Binding-site contacts:
Ligand atom C5 contacts residue ASN384 of chain 1.B at 2.9 Å.
Ligand atom C1 contacts residue GLN380 of chain 1.B at 4.2 Å.
Ligand atom O7 contacts residue ASN384 of chain 1.B at 4.2 Å.
Ligand atom O7 contacts residue GLN380 of chain 1.B at 3.5 Å.
Ligand atom C2 contacts residue GLN380 of chain 1.B at 4.4 Å.
Ligand atom C5 contacts residue SER386 of chain 1.B at 4.5 Å.
Ligand atom C3 contacts residue ASN384 of chain 1.B at 3.7 Å.
Ligand atom C2 contacts residue ASN384 of chain 1.B at 2.5 Å.
Ligand atom O6 contacts residue SER386 of chain 1.B at 3.6 Å.
Ligand atom O5 contacts residue ASN384 of chain 1.B at 1.5 Å (h-bond).
Ligand atom O5 contacts residue GLN380 of chain 1.B at 4.0 Å.
Ligand atom O5 contacts residue ILE387 of chain 1.B at 3.5 Å.
Ligand atom C6 contacts residue GLU390 of chain 1.B at 3.7 Å.
Ligand atom O7 contacts residue LYS379 of chain 1.B at 4.1 Å.
Ligand atom N2 contacts residue ASN384 of chain 1.B at 3.4 Å (h-bond).
Ligand atom O6 contacts residue GLU390 of chain 1.B at 3.0 Å (salt-bridge).
Ligand atom O6 contacts residue ILE387 of chain 1.B at 4.0 Å.
Ligand atom C5 contacts residue ILE387 of chain 1.B at 4.0 Å (hydrophobic).
Ligand atom C6 contacts residue SER386 of chain 1.B at 4.4 Å.
Ligand atom C1 contacts residue ASN384 of chain 1.B at 1.4 Å.
Ligand atom C6 contacts residue ASN384 of chain 1.B at 4.0 Å.
Ligand atom C4 contacts residue ASN384 of chain 1.B at 3.8 Å.
Ligand atom C6 contacts residue ILE387 of chain 1.B at 3.5 Å (hydrophobic).
Ligand atom C6 contacts residue TYR376 of chain 1.B at 4.3 Å (hydrophobic).
Ligand atom C7 contacts residue ASN384 of chain 1.B at 4.0 Å.

Sequence of chain 1.B:
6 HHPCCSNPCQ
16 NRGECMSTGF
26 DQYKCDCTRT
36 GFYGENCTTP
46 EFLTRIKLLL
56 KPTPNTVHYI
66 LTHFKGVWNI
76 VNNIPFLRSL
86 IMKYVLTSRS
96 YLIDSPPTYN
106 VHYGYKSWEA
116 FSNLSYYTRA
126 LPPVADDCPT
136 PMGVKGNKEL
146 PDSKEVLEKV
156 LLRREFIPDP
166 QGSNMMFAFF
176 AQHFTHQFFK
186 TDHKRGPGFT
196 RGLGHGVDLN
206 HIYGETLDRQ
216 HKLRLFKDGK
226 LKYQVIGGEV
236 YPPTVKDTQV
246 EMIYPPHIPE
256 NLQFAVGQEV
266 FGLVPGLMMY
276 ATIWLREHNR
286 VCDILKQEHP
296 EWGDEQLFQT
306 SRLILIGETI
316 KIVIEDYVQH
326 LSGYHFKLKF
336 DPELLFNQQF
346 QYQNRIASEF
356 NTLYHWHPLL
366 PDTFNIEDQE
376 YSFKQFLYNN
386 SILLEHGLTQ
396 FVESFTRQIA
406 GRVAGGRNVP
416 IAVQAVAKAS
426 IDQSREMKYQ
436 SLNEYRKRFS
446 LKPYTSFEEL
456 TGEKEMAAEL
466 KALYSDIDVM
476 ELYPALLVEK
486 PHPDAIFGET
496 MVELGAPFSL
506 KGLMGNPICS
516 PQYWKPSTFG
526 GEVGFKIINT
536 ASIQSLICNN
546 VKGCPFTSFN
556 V

This protein binds this small molecule.
Small molecule (SMILES): CC(=O)N[C@@H]1[C@@H](O)[C@H](O)[C@@H](CO)O[C@H]1O